Binding-site contacts:
Ligand atom C4 contacts residue ALA50 of chain 1.A at 3.9 Å (hydrophobic).
Ligand atom NAP contacts residue ALA50 of chain 1.A at 4.1 Å.
Ligand atom NAN contacts residue GLU99 of chain 1.A at 4.0 Å.
Ligand atom CAC contacts residue LYS52 of chain 1.A at 3.7 Å.
Ligand atom C2 contacts residue VAL34 of chain 1.A at 3.8 Å (hydrophobic).
Ligand atom CAO contacts residue PHE100 of chain 1.A at 4.2 Å (hydrophobic).
Ligand atom NAN contacts residue MET101 of chain 1.A at 3.0 Å (h-bond).
Ligand atom C5 contacts residue LEU152 of chain 1.A at 3.7 Å (hydrophobic).
Ligand atom N1 contacts residue LYS52 of chain 1.A at 4.1 Å.
Ligand atom NAP contacts residue LEU152 of chain 1.A at 3.9 Å.
Ligand atom NAN contacts residue PHE100 of chain 1.A at 3.9 Å.
Ligand atom CAF contacts residue ALA28 of chain 1.A at 3.1 Å (hydrophobic).
Ligand atom CAO contacts residue THR98 of chain 1.A at 3.8 Å.
Ligand atom CAE contacts residue GLY29 of chain 1.A at 3.9 Å.
Ligand atom CAF contacts residue GLY29 of chain 1.A at 3.6 Å.
Ligand atom C6 contacts residue ALA50 of chain 1.A at 3.9 Å (hydrophobic).
Ligand atom NAM contacts residue MET101 of chain 1.A at 3.7 Å.
Ligand atom CAF contacts residue VAL34 of chain 1.A at 3.9 Å (hydrophobic).
Ligand atom CAO contacts residue LEU152 of chain 1.A at 4.1 Å (hydrophobic).
Ligand atom C6 contacts residue THR98 of chain 1.A at 3.9 Å.
Ligand atom N1 contacts residue LEU152 of chain 1.A at 4.1 Å.
Ligand atom C5 contacts residue THR98 of chain 1.A at 4.1 Å.
Ligand atom CAO contacts residue MET101 of chain 1.A at 3.7 Å (hydrophobic).
Ligand atom NAD contacts residue ALA28 of chain 1.A at 3.6 Å (h-bond).
Ligand atom C6 contacts residue LEU152 of chain 1.A at 3.7 Å (hydrophobic).
Ligand atom NAP contacts residue THR98 of chain 1.A at 2.9 Å (h-bond).
Ligand atom NAN contacts residue ALA50 of chain 1.A at 3.6 Å.
Ligand atom CAB contacts residue VAL34 of chain 1.A at 3.7 Å (hydrophobic).
Ligand atom CAO contacts residue ALA50 of chain 1.A at 3.2 Å (hydrophobic).
Ligand atom N3 contacts residue VAL34 of chain 1.A at 3.9 Å.
Ligand atom CAC contacts residue VAL34 of chain 1.A at 3.9 Å (hydrophobic).
Ligand atom C5 contacts residue ALA50 of chain 1.A at 3.4 Å (hydrophobic).
Ligand atom CAQ contacts residue ILE26 of chain 1.A at 3.8 Å (hydrophobic).
Ligand atom NAM contacts residue ALA50 of chain 1.A at 4.0 Å.
Ligand atom CAO contacts residue GLU99 of chain 1.A at 3.3 Å.
Ligand atom CAA contacts residue VAL34 of chain 1.A at 3.8 Å (hydrophobic).
Ligand atom CAQ contacts residue PHE100 of chain 1.A at 4.1 Å (hydrophobic).
Ligand atom CAE contacts residue VAL34 of chain 1.A at 3.9 Å (hydrophobic).
Ligand atom CAQ contacts residue MET101 of chain 1.A at 3.1 Å (hydrophobic).
Ligand atom NAD contacts residue VAL34 of chain 1.A at 3.8 Å.

A small-molecule ligand and the protein it binds are described below.
Small molecule (SMILES): Cn1ncc2c(N)nc(-c3cccnc3)nc21

Sequence of chain 1.A:
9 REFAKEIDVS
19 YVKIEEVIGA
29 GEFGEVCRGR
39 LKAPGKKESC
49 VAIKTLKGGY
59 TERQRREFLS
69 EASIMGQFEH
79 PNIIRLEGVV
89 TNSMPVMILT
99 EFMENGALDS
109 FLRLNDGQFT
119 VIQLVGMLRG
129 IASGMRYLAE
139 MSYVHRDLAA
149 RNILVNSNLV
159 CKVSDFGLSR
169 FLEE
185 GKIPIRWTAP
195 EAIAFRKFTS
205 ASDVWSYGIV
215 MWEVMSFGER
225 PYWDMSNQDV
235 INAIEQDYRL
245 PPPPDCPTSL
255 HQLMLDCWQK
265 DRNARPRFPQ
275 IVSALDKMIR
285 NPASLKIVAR